Binding-site contacts:
Ligand atom C8 contacts residue GLN580 of chain 1.A at 4.5 Å.
Ligand atom C1 contacts residue ASN331 of chain 1.A at 1.5 Å.
Ligand atom O5 contacts residue ASN331 of chain 1.A at 2.3 Å (h-bond).
Ligand atom C4 contacts residue ASN331 of chain 1.A at 4.3 Å.
Ligand atom O6 contacts residue ASN331 of chain 1.A at 4.4 Å.
Ligand atom N2 contacts residue ASN331 of chain 1.A at 3.2 Å (h-bond).
Ligand atom C7 contacts residue ASN331 of chain 1.A at 4.5 Å.
Ligand atom C2 contacts residue ASN331 of chain 1.A at 2.8 Å.
Ligand atom C5 contacts residue ASN331 of chain 1.A at 3.5 Å.
Ligand atom C3 contacts residue ASN331 of chain 1.A at 4.0 Å.
Ligand atom N2 contacts residue GLN580 of chain 1.A at 4.1 Å.

A protein and the small-molecule ligand that binds it are described below.
Small molecule (SMILES): CC(=O)N[C@H]1[C@H](O[C@H]2[C@H](O)[C@@H](NC(C)=O)CO[C@@H]2CO)O[C@H](CO)[C@@H](O)[C@@H]1O

Sequence of chain 1.A:
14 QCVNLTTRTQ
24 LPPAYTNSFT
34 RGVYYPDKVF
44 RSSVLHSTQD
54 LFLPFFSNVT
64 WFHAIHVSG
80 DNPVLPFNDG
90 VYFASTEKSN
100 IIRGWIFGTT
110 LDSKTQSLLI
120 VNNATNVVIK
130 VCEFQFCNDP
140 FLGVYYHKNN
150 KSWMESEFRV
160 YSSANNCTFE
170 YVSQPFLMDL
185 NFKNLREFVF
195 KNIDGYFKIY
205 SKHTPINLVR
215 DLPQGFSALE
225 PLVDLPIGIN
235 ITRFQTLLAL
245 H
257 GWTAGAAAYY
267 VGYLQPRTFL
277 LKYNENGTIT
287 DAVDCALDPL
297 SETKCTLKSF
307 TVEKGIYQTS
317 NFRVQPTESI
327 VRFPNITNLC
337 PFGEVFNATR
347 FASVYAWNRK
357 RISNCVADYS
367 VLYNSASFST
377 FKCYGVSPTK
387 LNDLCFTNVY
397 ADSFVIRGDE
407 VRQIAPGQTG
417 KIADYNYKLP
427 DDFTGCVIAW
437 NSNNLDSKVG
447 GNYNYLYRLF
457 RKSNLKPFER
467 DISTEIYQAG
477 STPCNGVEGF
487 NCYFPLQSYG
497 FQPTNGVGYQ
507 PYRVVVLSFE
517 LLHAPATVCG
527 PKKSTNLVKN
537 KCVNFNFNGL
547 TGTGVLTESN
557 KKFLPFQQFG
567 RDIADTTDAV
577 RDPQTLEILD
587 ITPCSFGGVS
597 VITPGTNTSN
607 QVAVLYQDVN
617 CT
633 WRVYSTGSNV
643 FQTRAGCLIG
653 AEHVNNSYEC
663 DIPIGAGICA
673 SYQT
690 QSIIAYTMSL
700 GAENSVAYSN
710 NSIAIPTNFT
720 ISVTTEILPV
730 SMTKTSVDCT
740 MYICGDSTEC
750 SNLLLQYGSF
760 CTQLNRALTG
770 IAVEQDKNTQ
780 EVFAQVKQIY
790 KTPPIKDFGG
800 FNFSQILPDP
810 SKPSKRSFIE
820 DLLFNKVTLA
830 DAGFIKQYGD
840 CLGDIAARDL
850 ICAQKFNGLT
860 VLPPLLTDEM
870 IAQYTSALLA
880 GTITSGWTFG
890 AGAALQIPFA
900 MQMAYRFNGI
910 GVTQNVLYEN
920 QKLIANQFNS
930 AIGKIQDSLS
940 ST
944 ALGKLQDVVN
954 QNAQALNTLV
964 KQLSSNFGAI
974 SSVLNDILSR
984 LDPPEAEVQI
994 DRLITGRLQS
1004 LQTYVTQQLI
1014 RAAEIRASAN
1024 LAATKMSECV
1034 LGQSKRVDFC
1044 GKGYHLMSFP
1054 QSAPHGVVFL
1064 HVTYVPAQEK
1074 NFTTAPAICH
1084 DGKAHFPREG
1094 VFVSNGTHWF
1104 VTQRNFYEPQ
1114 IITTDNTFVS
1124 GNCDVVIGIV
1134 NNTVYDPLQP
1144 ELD